Binding-site contacts:
Ligand atom O3 contacts residue LYS225 of chain 1.N at 2.7 Å (salt-bridge).
Ligand atom C3 contacts residue MET228 of chain 1.N at 4.2 Å (hydrophobic).
Ligand atom C2 contacts residue ADP1 of chain 1.HB at 2.4 Å.
Ligand atom O6 contacts residue ADP1 of chain 1.HB at 3.4 Å (h-bond).
Ligand atom O5 contacts residue THR128 of chain 1.N at 4.3 Å.
Ligand atom C6 contacts residue PHE187 of chain 1.N at 4.0 Å (hydrophobic).
Ligand atom C3 contacts residue ADP1 of chain 1.HB at 3.8 Å.
Ligand atom O6 contacts residue SER163 of chain 1.N at 3.6 Å (h-bond).
Ligand atom O2 contacts residue ADP1 of chain 1.HB at 2.8 Å (h-bond).
Ligand atom C3 contacts residue SER126 of chain 1.N at 3.2 Å.
Ligand atom C2 contacts residue LYS225 of chain 1.N at 4.1 Å.
Ligand atom C5 contacts residue PHE187 of chain 1.N at 4.3 Å (hydrophobic).
Ligand atom C2 contacts residue MET228 of chain 1.N at 3.7 Å (hydrophobic).
Ligand atom O2 contacts residue MET228 of chain 1.N at 3.5 Å (h-bond).
Ligand atom C4 contacts residue ADP1 of chain 1.HB at 4.2 Å.
Ligand atom O5 contacts residue NAP1 of chain 1.GB at 4.3 Å.
Ligand atom O4 contacts residue SER126 of chain 1.N at 3.3 Å (h-bond).
Ligand atom O3 contacts residue NAP1 of chain 1.GB at 4.5 Å.
Ligand atom O2 contacts residue NAP1 of chain 1.GB at 3.5 Å (h-bond).
Ligand atom C4 contacts residue LYS225 of chain 1.N at 4.5 Å.
Ligand atom O4 contacts residue NAP1 of chain 1.GB at 3.6 Å.
Ligand atom C6 contacts residue ADP1 of chain 1.HB at 4.0 Å.
Ligand atom C4 contacts residue SER126 of chain 1.N at 3.9 Å.
Ligand atom O4 contacts residue PHE187 of chain 1.N at 3.6 Å.
Ligand atom O6 contacts residue PHE215 of chain 1.N at 3.8 Å.
Ligand atom C5 contacts residue ADP1 of chain 1.HB at 3.6 Å.
Ligand atom C5 contacts residue THR128 of chain 1.N at 3.9 Å.
Ligand atom C3 contacts residue LYS225 of chain 1.N at 3.8 Å.
Ligand atom O2 contacts residue LYS225 of chain 1.N at 3.5 Å (salt-bridge).
Ligand atom O3 contacts residue MET228 of chain 1.N at 4.0 Å.
Ligand atom C6 contacts residue NAP1 of chain 1.GB at 3.1 Å.
Ligand atom C1 contacts residue THR128 of chain 1.N at 4.2 Å.
Ligand atom O6 contacts residue NAP1 of chain 1.GB at 3.2 Å.
Ligand atom C4 contacts residue NAP1 of chain 1.GB at 3.5 Å.
Ligand atom C6 contacts residue SER163 of chain 1.N at 3.3 Å.
Ligand atom C5 contacts residue NAP1 of chain 1.GB at 3.8 Å.
Ligand atom O3 contacts residue SER126 of chain 1.N at 3.1 Å (h-bond).
Ligand atom C3 contacts residue THR128 of chain 1.N at 4.5 Å.
Ligand atom O5 contacts residue ADP1 of chain 1.HB at 2.3 Å (h-bond).
Ligand atom C1 contacts residue ADP1 of chain 1.HB at 1.4 Å.

This protein binds this small molecule.
Small molecule (SMILES): OC[C@H]1O[C@@H](O)[C@@H](O)[C@@H](O)[C@@H]1O

Sequence of chain 1.N:
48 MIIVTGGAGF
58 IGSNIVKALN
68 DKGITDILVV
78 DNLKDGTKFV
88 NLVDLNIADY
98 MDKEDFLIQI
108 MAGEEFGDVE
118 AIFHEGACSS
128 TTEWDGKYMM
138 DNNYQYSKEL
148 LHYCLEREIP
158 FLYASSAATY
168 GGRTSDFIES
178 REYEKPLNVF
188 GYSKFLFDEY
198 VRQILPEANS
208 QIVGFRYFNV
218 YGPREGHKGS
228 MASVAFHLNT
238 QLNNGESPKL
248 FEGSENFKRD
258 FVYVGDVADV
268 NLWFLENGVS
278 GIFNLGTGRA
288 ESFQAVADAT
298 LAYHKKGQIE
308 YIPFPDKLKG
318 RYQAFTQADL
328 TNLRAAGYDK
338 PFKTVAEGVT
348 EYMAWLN